Sequence of chain 1.B:
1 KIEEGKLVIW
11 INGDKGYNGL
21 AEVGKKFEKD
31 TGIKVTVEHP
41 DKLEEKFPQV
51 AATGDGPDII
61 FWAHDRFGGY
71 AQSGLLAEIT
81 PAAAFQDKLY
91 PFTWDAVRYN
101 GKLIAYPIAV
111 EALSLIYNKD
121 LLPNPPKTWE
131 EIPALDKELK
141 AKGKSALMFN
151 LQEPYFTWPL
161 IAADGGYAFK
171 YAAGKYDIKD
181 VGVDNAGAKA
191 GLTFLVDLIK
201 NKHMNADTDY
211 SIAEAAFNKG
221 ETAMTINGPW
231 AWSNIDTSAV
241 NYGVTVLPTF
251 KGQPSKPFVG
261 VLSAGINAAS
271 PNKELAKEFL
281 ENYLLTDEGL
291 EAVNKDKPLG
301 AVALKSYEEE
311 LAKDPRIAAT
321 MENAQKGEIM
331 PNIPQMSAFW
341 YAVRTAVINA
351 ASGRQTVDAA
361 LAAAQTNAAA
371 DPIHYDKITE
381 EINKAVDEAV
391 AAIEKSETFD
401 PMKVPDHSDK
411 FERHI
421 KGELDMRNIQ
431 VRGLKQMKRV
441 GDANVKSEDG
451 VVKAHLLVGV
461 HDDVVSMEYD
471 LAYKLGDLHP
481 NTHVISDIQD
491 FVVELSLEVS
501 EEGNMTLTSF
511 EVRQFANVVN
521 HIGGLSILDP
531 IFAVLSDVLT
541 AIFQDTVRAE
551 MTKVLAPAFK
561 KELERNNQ

Binding-site contacts:
Ligand atom C4 contacts residue ARG66 of chain 1.B at 4.0 Å.
Ligand atom O5 contacts residue ASP14 of chain 1.B at 4.0 Å.
Ligand atom O2 contacts residue TRP62 of chain 1.B at 3.3 Å (h-bond).
Ligand atom O2 contacts residue LYS15 of chain 1.B at 2.8 Å (salt-bridge).
Ligand atom C6 contacts residue GLU153 of chain 1.B at 3.6 Å.
Ligand atom C6 contacts residue TRP340 of chain 1.B at 3.6 Å (hydrophobic).
Ligand atom C6 contacts residue TYR155 of chain 1.B at 3.7 Å (hydrophobic).
Ligand atom O2 contacts residue ALA63 of chain 1.B at 3.2 Å.
Ligand atom C3 contacts residue TRP62 of chain 1.B at 3.9 Å (hydrophobic).
Ligand atom C2 contacts residue TRP340 of chain 1.B at 4.0 Å (hydrophobic).
Ligand atom O5 contacts residue TYR155 of chain 1.B at 3.2 Å.
Ligand atom C6 contacts residue PRO154 of chain 1.B at 3.5 Å (hydrophobic).
Ligand atom O1 contacts residue ASN12 of chain 1.B at 3.8 Å.
Ligand atom O4 contacts residue TRP340 of chain 1.B at 3.8 Å.
Ligand atom C3 contacts residue ASP65 of chain 1.B at 3.5 Å.
Ligand atom C2 contacts residue TRP230 of chain 1.B at 3.8 Å (hydrophobic).
Ligand atom C4 contacts residue TYR155 of chain 1.B at 3.9 Å (hydrophobic).
Ligand atom O1 contacts residue ASP14 of chain 1.B at 2.9 Å (salt-bridge).
Ligand atom C4 contacts residue TRP340 of chain 1.B at 3.5 Å (hydrophobic).
Ligand atom O6 contacts residue TYR155 of chain 1.B at 3.0 Å (h-bond).
Ligand atom O3 contacts residue TRP340 of chain 1.B at 3.5 Å.
Ligand atom O3 contacts residue ARG66 of chain 1.B at 3.3 Å (salt-bridge).
Ligand atom C2 contacts residue GLU111 of chain 1.B at 3.6 Å.
Ligand atom O3 contacts residue ASP65 of chain 1.B at 2.6 Å (salt-bridge).
Ligand atom C1 contacts residue ASP14 of chain 1.B at 3.5 Å.
Ligand atom O1 contacts residue LYS15 of chain 1.B at 2.9 Å (salt-bridge).
Ligand atom C2 contacts residue LYS15 of chain 1.B at 3.7 Å.
Ligand atom O3 contacts residue ALA63 of chain 1.B at 3.5 Å.
Ligand atom C1 contacts residue TYR155 of chain 1.B at 3.6 Å (hydrophobic).
Ligand atom O2 contacts residue ASP65 of chain 1.B at 2.9 Å (salt-bridge).
Ligand atom O4 contacts residue ARG66 of chain 1.B at 3.1 Å (salt-bridge).
Ligand atom C2 contacts residue ASP65 of chain 1.B at 3.3 Å.
Ligand atom C3 contacts residue TRP340 of chain 1.B at 4.0 Å (hydrophobic).
Ligand atom O6 contacts residue GLU153 of chain 1.B at 2.8 Å (salt-bridge).
Ligand atom O2 contacts residue GLU111 of chain 1.B at 2.5 Å (salt-bridge).
Ligand atom O6 contacts residue PRO154 of chain 1.B at 3.2 Å.
Ligand atom C1 contacts residue TRP230 of chain 1.B at 3.8 Å (hydrophobic).
Ligand atom O3 contacts residue TRP62 of chain 1.B at 3.6 Å.
Ligand atom C1 contacts residue LYS15 of chain 1.B at 3.5 Å.
Ligand atom O2 contacts residue TRP230 of chain 1.B at 3.9 Å.

This small molecule binds to this protein.
Small molecule (SMILES): OC[C@H]1O[C@H](O[C@H]2[C@H](O)[C@@H](O)[C@@H](O)O[C@@H]2CO)[C@H](O)[C@@H](O)[C@@H]1O